A small-molecule ligand and the protein it binds are described below.
Small molecule (SMILES): CC(=O)N[C@H]1[C@H](O[C@H]2[C@H](O)[C@@H](NC(C)=O)CO[C@@H]2CO)O[C@H](CO)[C@@H](O)[C@@H]1O

Sequence of chain 1.B:
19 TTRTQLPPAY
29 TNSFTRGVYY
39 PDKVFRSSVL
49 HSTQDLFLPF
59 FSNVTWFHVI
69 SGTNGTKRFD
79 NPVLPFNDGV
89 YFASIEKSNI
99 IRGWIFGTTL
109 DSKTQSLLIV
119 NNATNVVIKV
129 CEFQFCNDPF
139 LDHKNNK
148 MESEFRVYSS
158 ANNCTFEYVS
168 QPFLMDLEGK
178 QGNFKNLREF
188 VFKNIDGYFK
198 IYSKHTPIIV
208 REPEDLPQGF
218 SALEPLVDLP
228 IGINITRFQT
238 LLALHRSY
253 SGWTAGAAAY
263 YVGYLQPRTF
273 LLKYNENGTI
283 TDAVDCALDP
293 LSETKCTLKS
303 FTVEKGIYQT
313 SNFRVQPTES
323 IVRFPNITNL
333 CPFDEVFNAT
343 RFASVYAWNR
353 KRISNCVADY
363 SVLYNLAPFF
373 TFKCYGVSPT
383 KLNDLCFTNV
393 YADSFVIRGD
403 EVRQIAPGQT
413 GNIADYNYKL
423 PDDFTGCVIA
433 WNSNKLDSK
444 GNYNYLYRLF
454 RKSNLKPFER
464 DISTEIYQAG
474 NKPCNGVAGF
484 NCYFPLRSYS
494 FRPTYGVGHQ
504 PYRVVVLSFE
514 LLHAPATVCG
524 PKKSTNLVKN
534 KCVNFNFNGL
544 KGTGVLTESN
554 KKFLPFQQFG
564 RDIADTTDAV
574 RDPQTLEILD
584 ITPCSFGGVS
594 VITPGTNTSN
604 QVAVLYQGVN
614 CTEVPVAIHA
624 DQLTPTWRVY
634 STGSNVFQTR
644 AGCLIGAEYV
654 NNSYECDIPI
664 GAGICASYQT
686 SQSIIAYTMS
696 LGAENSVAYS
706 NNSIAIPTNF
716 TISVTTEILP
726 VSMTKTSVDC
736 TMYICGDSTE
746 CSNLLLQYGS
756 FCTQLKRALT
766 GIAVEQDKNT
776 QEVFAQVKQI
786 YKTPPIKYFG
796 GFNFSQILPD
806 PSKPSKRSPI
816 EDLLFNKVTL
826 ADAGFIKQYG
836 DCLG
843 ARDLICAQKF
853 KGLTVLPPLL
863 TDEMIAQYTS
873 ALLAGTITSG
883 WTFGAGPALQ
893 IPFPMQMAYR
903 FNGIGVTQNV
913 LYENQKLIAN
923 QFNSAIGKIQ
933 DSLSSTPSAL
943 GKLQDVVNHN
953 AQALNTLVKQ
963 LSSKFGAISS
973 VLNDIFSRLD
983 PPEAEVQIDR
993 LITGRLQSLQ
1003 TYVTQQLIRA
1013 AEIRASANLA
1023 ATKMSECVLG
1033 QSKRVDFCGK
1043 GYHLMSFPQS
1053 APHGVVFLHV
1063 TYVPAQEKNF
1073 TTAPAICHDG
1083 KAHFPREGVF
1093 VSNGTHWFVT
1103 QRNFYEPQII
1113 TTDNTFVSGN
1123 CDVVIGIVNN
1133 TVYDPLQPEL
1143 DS

Sequence of chain 1.C:
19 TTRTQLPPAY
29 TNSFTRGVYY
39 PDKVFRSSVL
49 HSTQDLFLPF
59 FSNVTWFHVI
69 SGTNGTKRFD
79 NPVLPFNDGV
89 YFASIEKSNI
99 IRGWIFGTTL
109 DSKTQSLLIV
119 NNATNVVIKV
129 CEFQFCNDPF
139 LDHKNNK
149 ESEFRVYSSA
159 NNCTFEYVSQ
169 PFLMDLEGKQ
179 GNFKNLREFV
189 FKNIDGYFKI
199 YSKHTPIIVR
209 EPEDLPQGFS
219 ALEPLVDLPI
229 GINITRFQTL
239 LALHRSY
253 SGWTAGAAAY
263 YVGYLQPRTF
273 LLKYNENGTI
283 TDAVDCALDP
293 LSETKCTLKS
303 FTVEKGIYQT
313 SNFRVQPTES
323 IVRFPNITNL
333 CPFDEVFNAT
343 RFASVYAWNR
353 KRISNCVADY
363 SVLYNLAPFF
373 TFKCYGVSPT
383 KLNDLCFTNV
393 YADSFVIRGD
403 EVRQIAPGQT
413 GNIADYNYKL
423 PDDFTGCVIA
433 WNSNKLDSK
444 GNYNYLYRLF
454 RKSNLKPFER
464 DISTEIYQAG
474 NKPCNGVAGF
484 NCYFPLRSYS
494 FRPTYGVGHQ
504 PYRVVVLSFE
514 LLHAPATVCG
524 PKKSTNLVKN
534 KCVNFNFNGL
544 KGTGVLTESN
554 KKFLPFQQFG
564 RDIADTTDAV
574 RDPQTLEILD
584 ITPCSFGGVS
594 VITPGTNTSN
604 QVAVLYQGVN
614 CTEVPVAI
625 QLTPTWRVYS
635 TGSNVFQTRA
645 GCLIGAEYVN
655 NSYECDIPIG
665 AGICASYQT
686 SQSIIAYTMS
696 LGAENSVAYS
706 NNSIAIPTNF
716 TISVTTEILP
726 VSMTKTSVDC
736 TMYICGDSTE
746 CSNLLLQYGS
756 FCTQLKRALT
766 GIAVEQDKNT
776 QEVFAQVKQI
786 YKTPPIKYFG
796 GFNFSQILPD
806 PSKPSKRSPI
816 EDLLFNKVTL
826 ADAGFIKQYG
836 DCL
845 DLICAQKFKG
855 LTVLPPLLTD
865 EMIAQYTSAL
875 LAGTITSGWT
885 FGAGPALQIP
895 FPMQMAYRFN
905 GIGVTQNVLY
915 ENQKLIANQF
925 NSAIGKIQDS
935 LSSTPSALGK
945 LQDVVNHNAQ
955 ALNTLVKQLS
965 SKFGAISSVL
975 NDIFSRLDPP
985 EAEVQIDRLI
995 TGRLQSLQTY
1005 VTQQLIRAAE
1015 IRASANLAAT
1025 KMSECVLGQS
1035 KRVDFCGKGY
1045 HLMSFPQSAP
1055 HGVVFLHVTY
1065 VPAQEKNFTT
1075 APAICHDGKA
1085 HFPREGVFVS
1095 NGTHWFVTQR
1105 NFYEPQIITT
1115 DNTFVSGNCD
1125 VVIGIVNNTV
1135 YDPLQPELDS

Binding-site contacts:
Ligand atom C1 contacts residue ASN279 of chain 1.C at 1.4 Å.
Ligand atom C8 contacts residue ASN279 of chain 1.C at 4.2 Å.
Ligand atom C7 contacts residue ASN279 of chain 1.C at 3.1 Å.
Ligand atom O6 contacts residue LYS555 of chain 1.B at 3.5 Å.
Ligand atom N2 contacts residue GLU278 of chain 1.C at 4.3 Å.
Ligand atom O5 contacts residue ASN279 of chain 1.C at 2.5 Å (h-bond).
Ligand atom C1 contacts residue GLU278 of chain 1.C at 4.3 Å.
Ligand atom C2 contacts residue ASN279 of chain 1.C at 2.4 Å.
Ligand atom C5 contacts residue ASN279 of chain 1.C at 3.7 Å.
Ligand atom C6 contacts residue LYS555 of chain 1.B at 4.3 Å.
Ligand atom O7 contacts residue ASN277 of chain 1.C at 3.6 Å.
Ligand atom C3 contacts residue ASN279 of chain 1.C at 3.7 Å.
Ligand atom O7 contacts residue ASN279 of chain 1.C at 3.2 Å (h-bond).
Ligand atom C4 contacts residue ASN279 of chain 1.C at 4.3 Å.
Ligand atom O5 contacts residue LYS555 of chain 1.B at 4.0 Å.
Ligand atom C7 contacts residue ASN277 of chain 1.C at 4.3 Å.
Ligand atom N2 contacts residue ASN279 of chain 1.C at 2.7 Å (h-bond).